Binding-site contacts:
Ligand atom O4 contacts residue THR57 of chain 1.A at 3.5 Å.
Ligand atom C3 contacts residue ASP321 of chain 1.A at 3.4 Å.
Ligand atom C1 contacts residue ASP321 of chain 1.A at 3.3 Å.
Ligand atom C4 contacts residue ASN372 of chain 1.A at 4.3 Å.
Ligand atom C4 contacts residue SER370 of chain 1.A at 3.8 Å.
Ligand atom O1 contacts residue SER316 of chain 1.A at 3.5 Å (h-bond).
Ligand atom C6 contacts residue THR308 of chain 1.A at 4.2 Å.
Ligand atom O3 contacts residue SER370 of chain 1.A at 4.5 Å.
Ligand atom O5 contacts residue THR308 of chain 1.A at 3.7 Å.
Ligand atom O3 contacts residue THR318 of chain 1.A at 4.0 Å.
Ligand atom O4 contacts residue SER370 of chain 1.A at 2.7 Å (h-bond).
Ligand atom C3 contacts residue LYS59 of chain 1.A at 4.0 Å.
Ligand atom O5 contacts residue SER370 of chain 1.A at 3.2 Å.
Ligand atom O5 contacts residue THR57 of chain 1.A at 4.5 Å.
Ligand atom O3 contacts residue LYS59 of chain 1.A at 3.3 Å (salt-bridge).
Ligand atom O1 contacts residue THR318 of chain 1.A at 4.4 Å.
Ligand atom C5 contacts residue SER370 of chain 1.A at 4.1 Å.
Ligand atom O3 contacts residue ASP321 of chain 1.A at 2.8 Å (salt-bridge).
Ligand atom C4 contacts residue LYS59 of chain 1.A at 3.4 Å.
Ligand atom O1 contacts residue ASN372 of chain 1.A at 2.8 Å (h-bond).
Ligand atom O4 contacts residue LYS59 of chain 1.A at 2.7 Å (salt-bridge).
Ligand atom O1 contacts residue CYS317 of chain 1.A at 4.1 Å.
Ligand atom C5 contacts residue ASN372 of chain 1.A at 4.0 Å.
Ligand atom C1 contacts residue SER316 of chain 1.A at 3.6 Å.
Ligand atom C1 contacts residue ASN372 of chain 1.A at 3.8 Å.
Ligand atom C6 contacts residue ASN372 of chain 1.A at 4.1 Å.
Ligand atom C1 contacts residue THR318 of chain 1.A at 3.7 Å.
Ligand atom O1 contacts residue ASP321 of chain 1.A at 2.6 Å (salt-bridge).
Ligand atom C2 contacts residue ASN372 of chain 1.A at 3.8 Å.
Ligand atom O6 contacts residue THR308 of chain 1.A at 4.1 Å.
Ligand atom O6 contacts residue ASN372 of chain 1.A at 3.4 Å (h-bond).
Ligand atom C2 contacts residue ASP321 of chain 1.A at 4.2 Å.
Ligand atom O5 contacts residue ASN372 of chain 1.A at 3.0 Å (h-bond).
Ligand atom C3 contacts residue SER370 of chain 1.A at 4.1 Å.
Ligand atom C3 contacts residue ASN372 of chain 1.A at 3.5 Å.

Sequence of chain 1.A:
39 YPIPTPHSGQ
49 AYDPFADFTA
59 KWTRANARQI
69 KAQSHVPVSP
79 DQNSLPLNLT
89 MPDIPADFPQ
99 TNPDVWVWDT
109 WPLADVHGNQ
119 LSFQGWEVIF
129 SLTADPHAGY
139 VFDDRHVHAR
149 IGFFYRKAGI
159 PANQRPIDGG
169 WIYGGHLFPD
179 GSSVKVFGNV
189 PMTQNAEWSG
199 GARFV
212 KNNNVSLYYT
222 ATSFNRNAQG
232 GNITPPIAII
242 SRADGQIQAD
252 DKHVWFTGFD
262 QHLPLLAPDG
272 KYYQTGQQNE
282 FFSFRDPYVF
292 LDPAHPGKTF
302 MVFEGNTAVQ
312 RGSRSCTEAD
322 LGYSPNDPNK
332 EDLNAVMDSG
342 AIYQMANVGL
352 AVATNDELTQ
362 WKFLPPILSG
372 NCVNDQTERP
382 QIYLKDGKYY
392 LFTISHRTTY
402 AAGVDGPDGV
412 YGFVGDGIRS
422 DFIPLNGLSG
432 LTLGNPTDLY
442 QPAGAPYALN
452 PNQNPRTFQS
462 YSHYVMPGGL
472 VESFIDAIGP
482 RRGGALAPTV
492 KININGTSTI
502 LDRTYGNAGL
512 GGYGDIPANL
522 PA

A protein and the small-molecule ligand that binds it are described below.
Small molecule (SMILES): OC[C@@]1(O)OC[C@@H](O)[C@@H](O)[C@@H]1O